Sequence of chain 1.D:
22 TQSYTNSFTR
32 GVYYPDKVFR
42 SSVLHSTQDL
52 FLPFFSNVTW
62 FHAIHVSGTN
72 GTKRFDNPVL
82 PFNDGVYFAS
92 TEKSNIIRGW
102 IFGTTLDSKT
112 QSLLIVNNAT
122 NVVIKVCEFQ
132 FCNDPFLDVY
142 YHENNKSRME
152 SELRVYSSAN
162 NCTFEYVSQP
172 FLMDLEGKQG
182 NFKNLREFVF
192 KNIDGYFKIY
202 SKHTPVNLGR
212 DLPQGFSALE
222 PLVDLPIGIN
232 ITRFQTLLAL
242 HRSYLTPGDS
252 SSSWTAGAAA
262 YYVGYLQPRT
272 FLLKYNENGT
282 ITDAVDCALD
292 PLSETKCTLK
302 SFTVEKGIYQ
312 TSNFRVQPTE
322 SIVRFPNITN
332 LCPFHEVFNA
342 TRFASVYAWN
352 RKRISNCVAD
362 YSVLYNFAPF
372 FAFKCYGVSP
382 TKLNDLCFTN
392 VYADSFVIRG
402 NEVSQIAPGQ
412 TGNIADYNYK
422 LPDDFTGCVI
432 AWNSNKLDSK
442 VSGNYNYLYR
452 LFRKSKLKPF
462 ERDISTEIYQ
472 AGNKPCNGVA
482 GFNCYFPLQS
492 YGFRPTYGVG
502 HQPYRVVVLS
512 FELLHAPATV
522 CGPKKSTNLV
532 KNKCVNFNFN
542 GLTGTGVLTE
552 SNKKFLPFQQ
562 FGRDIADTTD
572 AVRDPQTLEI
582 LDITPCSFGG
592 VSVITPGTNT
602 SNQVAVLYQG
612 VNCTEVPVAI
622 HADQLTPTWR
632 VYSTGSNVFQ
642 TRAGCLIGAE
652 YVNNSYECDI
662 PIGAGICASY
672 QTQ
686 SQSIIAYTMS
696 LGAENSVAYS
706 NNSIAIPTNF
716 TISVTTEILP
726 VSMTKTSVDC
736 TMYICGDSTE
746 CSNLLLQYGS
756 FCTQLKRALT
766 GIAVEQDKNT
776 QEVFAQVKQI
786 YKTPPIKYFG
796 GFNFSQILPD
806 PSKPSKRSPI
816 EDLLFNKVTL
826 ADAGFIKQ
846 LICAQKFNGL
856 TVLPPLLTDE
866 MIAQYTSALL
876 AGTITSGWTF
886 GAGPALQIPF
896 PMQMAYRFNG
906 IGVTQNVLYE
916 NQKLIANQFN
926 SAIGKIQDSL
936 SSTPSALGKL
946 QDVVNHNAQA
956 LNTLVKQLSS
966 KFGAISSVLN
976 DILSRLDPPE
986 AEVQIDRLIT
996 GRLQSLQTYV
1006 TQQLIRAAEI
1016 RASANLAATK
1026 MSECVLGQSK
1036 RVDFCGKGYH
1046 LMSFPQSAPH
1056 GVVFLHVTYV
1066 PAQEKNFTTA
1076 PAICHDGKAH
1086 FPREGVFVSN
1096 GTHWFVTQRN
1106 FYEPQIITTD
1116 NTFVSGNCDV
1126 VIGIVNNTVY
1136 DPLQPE

This small molecule binds to this protein.
Small molecule (SMILES): CC(=O)N[C@@H]1[C@@H](O)[C@H](O)[C@@H](CO)O[C@H]1O

Sequence of chain 1.B:
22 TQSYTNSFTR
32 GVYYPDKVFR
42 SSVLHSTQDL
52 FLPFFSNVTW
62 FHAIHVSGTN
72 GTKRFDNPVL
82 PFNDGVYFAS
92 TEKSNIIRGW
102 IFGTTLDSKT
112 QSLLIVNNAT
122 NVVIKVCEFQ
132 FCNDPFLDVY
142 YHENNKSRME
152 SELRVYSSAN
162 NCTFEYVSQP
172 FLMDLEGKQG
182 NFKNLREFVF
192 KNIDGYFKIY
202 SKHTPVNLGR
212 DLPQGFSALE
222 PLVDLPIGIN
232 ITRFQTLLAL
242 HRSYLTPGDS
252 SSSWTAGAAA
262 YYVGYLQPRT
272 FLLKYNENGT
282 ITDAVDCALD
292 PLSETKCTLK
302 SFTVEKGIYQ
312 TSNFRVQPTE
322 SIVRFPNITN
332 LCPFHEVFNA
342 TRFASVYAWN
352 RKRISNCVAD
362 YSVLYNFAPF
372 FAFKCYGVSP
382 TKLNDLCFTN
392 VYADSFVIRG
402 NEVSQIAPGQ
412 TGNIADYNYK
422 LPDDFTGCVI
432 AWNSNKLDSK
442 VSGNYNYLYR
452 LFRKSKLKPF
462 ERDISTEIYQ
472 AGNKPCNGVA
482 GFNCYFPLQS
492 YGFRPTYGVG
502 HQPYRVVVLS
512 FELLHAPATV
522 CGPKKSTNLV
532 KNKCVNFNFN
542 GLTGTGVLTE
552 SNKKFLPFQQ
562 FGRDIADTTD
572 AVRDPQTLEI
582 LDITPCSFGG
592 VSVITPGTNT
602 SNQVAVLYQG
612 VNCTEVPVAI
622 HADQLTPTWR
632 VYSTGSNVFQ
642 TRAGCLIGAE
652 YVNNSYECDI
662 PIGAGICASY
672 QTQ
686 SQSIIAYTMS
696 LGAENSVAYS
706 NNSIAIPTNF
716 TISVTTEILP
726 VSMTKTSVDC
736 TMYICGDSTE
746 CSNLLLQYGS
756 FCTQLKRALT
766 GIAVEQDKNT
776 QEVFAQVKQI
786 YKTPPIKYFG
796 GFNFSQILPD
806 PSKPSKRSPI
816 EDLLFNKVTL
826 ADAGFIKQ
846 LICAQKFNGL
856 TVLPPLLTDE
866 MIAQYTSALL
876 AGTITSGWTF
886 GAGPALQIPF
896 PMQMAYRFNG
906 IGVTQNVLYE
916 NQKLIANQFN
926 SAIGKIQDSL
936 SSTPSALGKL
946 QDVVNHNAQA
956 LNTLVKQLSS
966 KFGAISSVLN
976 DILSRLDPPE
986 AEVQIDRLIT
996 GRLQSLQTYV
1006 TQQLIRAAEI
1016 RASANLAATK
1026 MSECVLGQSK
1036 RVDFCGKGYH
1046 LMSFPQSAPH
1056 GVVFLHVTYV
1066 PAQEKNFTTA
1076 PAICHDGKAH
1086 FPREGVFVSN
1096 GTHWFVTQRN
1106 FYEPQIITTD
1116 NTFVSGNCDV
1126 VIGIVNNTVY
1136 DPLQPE

Binding-site contacts:
Ligand atom C7 contacts residue ASN279 of chain 1.B at 3.6 Å.
Ligand atom C3 contacts residue ASN279 of chain 1.B at 3.8 Å.
Ligand atom C1 contacts residue ASN279 of chain 1.B at 1.4 Å.
Ligand atom C2 contacts residue ASN279 of chain 1.B at 2.5 Å.
Ligand atom C4 contacts residue ASN279 of chain 1.B at 4.2 Å.
Ligand atom C8 contacts residue ASN279 of chain 1.B at 4.0 Å.
Ligand atom O7 contacts residue ASN279 of chain 1.B at 4.5 Å.
Ligand atom N2 contacts residue ASN279 of chain 1.B at 2.9 Å (h-bond).
Ligand atom C5 contacts residue ASN279 of chain 1.B at 3.7 Å.
Ligand atom O5 contacts residue ASN279 of chain 1.B at 2.4 Å (h-bond).
Ligand atom C8 contacts residue LYS555 of chain 1.D at 4.2 Å.